Sequence of chain 27.D:
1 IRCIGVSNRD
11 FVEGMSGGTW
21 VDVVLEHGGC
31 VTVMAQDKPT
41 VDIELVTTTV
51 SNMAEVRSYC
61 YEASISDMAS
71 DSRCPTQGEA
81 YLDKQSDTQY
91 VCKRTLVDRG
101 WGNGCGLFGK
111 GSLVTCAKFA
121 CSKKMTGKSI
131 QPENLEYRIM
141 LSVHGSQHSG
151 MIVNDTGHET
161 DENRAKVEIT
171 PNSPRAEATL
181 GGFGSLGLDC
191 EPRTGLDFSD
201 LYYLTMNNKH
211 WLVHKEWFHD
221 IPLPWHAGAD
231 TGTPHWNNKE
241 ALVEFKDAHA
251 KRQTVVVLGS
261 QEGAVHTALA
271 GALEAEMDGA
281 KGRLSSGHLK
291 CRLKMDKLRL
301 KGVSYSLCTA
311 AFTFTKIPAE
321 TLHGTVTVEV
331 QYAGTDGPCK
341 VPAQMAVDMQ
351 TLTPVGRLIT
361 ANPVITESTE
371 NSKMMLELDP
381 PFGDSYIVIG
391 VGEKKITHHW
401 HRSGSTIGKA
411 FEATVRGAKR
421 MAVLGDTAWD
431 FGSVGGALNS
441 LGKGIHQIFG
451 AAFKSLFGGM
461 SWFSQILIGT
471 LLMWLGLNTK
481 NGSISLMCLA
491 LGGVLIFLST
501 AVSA

This small molecule binds to this protein.
Small molecule (SMILES): CC(=O)N[C@@H]1[C@@H](O)[C@H](O)[C@@H](CO)O[C@H]1O

Binding-site contacts:
Ligand atom N2 contacts residue ASN154 of chain 27.D at 2.8 Å (h-bond).
Ligand atom O7 contacts residue GLY150 of chain 27.D at 3.4 Å.
Ligand atom C7 contacts residue ASN154 of chain 27.D at 3.2 Å.
Ligand atom O3 contacts residue HIS148 of chain 27.D at 3.7 Å.
Ligand atom C2 contacts residue ASN154 of chain 27.D at 2.5 Å.
Ligand atom C7 contacts residue SER149 of chain 27.D at 4.4 Å.
Ligand atom C2 contacts residue HIS158 of chain 27.D at 3.7 Å.
Ligand atom O7 contacts residue ASN154 of chain 27.D at 4.2 Å.
Ligand atom O6 contacts residue GLY157 of chain 27.D at 3.1 Å.
Ligand atom C1 contacts residue HIS158 of chain 27.D at 3.9 Å.
Ligand atom O6 contacts residue HIS158 of chain 27.D at 4.2 Å.
Ligand atom C7 contacts residue VAL153 of chain 27.D at 3.6 Å (hydrophobic).
Ligand atom O7 contacts residue VAL153 of chain 27.D at 3.3 Å.
Ligand atom C4 contacts residue ASN154 of chain 27.D at 4.3 Å.
Ligand atom C3 contacts residue ASN154 of chain 27.D at 3.8 Å.
Ligand atom C6 contacts residue GLY157 of chain 27.D at 3.9 Å.
Ligand atom C8 contacts residue VAL153 of chain 27.D at 3.2 Å (hydrophobic).
Ligand atom C5 contacts residue ASN154 of chain 27.D at 3.7 Å.
Ligand atom C1 contacts residue ASN154 of chain 27.D at 1.4 Å.
Ligand atom O7 contacts residue SER149 of chain 27.D at 3.4 Å (h-bond).
Ligand atom C4 contacts residue HIS158 of chain 27.D at 4.1 Å.
Ligand atom C6 contacts residue HIS158 of chain 27.D at 4.3 Å.
Ligand atom C8 contacts residue ASN154 of chain 27.D at 3.1 Å.
Ligand atom O5 contacts residue ASN154 of chain 27.D at 2.4 Å (h-bond).
Ligand atom O5 contacts residue HIS158 of chain 27.D at 3.5 Å.
Ligand atom O6 contacts residue ASN154 of chain 27.D at 4.2 Å.
Ligand atom C3 contacts residue HIS158 of chain 27.D at 4.4 Å.
Ligand atom C5 contacts residue HIS158 of chain 27.D at 4.2 Å.